Binding-site contacts:
Ligand atom O35 contacts residue SER142 of chain 1.A at 3.4 Å (h-bond).
Ligand atom C36 contacts residue HIS39 of chain 1.A at 3.5 Å.
Ligand atom C15 contacts residue HIS162 of chain 1.A at 3.4 Å.
Ligand atom N31 contacts residue GLU164 of chain 1.A at 3.2 Å (salt-bridge).
Ligand atom O35 contacts residue CYS143 of chain 1.A at 3.0 Å (h-bond).
Ligand atom N23 contacts residue HIS162 of chain 1.A at 3.2 Å (h-bond).
Ligand atom C6 contacts residue GLU164 of chain 1.A at 3.6 Å.
Ligand atom O37 contacts residue HIS39 of chain 1.A at 2.6 Å (h-bond).
Ligand atom O2 contacts residue THR188 of chain 1.A at 3.3 Å (h-bond).
Ligand atom O13 contacts residue GLU164 of chain 1.A at 2.8 Å (salt-bridge).
Ligand atom C32 contacts residue GLU164 of chain 1.A at 3.5 Å.
Ligand atom C3 contacts residue THR188 of chain 1.A at 3.5 Å.
Ligand atom O33 contacts residue GLU164 of chain 1.A at 3.6 Å.
Ligand atom N23 contacts residue CYS143 of chain 1.A at 3.1 Å (h-bond).
Ligand atom C1 contacts residue GLN187 of chain 1.A at 3.5 Å.
Ligand atom O33 contacts residue PHE138 of chain 1.A at 3.3 Å.
Ligand atom C30 contacts residue ASN140 of chain 1.A at 3.6 Å.
Ligand atom O13 contacts residue MET163 of chain 1.A at 3.4 Å.
Ligand atom O2 contacts residue GLN187 of chain 1.A at 3.3 Å.
Ligand atom C10 contacts residue GLN187 of chain 1.A at 3.4 Å.
Ligand atom C29 contacts residue ASN140 of chain 1.A at 3.3 Å.
Ligand atom C26 contacts residue SER142 of chain 1.A at 3.6 Å.
Ligand atom C34 contacts residue CYS143 of chain 1.A at 1.9 Å (hydrophobic).
Ligand atom C24 contacts residue CYS143 of chain 1.A at 3.0 Å (hydrophobic).
Ligand atom N14 contacts residue GLN187 of chain 1.A at 3.1 Å (h-bond).
Ligand atom C20 contacts residue HIS162 of chain 1.A at 3.5 Å.
Ligand atom N31 contacts residue PHE138 of chain 1.A at 3.4 Å (h-bond).
Ligand atom C26 contacts residue CYS143 of chain 1.A at 3.5 Å (hydrophobic).
Ligand atom C11 contacts residue THR188 of chain 1.A at 3.6 Å.
Ligand atom C4 contacts residue ALA189 of chain 1.A at 3.5 Å (hydrophobic).
Ligand atom C30 contacts residue GLU164 of chain 1.A at 3.6 Å.
Ligand atom O33 contacts residue HIS161 of chain 1.A at 2.7 Å (h-bond).
Ligand atom O37 contacts residue CYS143 of chain 1.A at 2.9 Å (h-bond).
Ligand atom C17 contacts residue GLN187 of chain 1.A at 3.5 Å.
Ligand atom C5 contacts residue ALA189 of chain 1.A at 3.6 Å (hydrophobic).
Ligand atom N8 contacts residue GLU164 of chain 1.A at 2.7 Å (salt-bridge).
Ligand atom C36 contacts residue CYS143 of chain 1.A at 2.4 Å (hydrophobic).
Ligand atom O33 contacts residue HIS170 of chain 1.A at 3.6 Å.
Ligand atom C7 contacts residue GLU164 of chain 1.A at 3.4 Å.
Ligand atom O35 contacts residue GLY141 of chain 1.A at 3.3 Å (h-bond).

Sequence of chain 1.A:
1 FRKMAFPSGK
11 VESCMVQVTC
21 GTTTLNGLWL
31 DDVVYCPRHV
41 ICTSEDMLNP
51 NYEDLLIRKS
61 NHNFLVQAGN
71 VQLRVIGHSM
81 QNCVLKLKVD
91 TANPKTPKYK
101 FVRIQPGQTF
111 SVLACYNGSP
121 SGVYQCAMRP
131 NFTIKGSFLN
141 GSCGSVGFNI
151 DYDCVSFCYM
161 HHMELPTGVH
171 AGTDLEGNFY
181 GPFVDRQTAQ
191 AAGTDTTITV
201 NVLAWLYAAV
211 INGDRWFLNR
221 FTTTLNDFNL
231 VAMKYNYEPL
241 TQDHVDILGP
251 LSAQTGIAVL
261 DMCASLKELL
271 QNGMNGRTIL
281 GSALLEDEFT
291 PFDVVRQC

A protein and the small-molecule ligand that binds it are described below.
Small molecule (SMILES): COc1cccc2[nH]c(C(=O)N[C@@H](CC(C)C)C(=O)N[C@@H](C[C@@H]3CCNC3=O)[C@H](O)CO)cc12